Sequence of chain 1.A:
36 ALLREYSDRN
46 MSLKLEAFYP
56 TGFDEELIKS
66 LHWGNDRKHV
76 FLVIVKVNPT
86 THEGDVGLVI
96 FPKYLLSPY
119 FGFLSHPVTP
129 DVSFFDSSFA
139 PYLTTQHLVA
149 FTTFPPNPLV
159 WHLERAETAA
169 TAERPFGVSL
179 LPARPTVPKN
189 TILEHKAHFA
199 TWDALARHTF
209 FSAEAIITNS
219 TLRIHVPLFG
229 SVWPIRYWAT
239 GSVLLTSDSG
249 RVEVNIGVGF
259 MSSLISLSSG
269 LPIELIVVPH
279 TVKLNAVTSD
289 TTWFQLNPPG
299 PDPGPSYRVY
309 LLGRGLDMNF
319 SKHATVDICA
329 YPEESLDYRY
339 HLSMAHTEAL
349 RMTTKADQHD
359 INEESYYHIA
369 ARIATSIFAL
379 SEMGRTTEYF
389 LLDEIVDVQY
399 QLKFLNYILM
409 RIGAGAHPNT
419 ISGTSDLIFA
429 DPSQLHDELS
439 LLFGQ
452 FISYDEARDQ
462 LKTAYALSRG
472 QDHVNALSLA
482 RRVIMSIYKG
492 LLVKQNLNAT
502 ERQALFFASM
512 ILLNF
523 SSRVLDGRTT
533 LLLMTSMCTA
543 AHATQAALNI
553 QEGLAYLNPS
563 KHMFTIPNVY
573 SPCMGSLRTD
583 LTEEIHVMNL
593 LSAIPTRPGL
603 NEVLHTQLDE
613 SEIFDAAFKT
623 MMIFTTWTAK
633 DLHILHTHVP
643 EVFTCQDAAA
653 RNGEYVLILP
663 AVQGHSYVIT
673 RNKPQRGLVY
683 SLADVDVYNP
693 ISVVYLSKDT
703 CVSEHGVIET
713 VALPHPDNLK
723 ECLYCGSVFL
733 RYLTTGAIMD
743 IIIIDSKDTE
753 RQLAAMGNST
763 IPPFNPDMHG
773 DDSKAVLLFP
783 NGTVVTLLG

Binding-site contacts:
Ligand atom C2 contacts residue THR501 of chain 1.A at 4.1 Å.
Ligand atom N2 contacts residue ASN499 of chain 1.A at 3.0 Å (h-bond).
Ligand atom C5 contacts residue ASN499 of chain 1.A at 3.6 Å.
Ligand atom C6 contacts residue TYR455 of chain 1.A at 4.5 Å (hydrophobic).
Ligand atom O6 contacts residue TYR455 of chain 1.A at 4.0 Å.
Ligand atom O7 contacts residue ASN499 of chain 1.A at 4.4 Å.
Ligand atom O5 contacts residue ASN499 of chain 1.A at 2.4 Å (h-bond).
Ligand atom C1 contacts residue GLU502 of chain 1.A at 4.3 Å.
Ligand atom C7 contacts residue ASN499 of chain 1.A at 3.7 Å.
Ligand atom C8 contacts residue THR501 of chain 1.A at 4.5 Å.
Ligand atom C3 contacts residue ASN499 of chain 1.A at 3.9 Å.
Ligand atom N2 contacts residue THR501 of chain 1.A at 3.3 Å (h-bond).
Ligand atom C1 contacts residue ASN499 of chain 1.A at 1.4 Å.
Ligand atom C7 contacts residue THR501 of chain 1.A at 4.3 Å.
Ligand atom C1 contacts residue THR501 of chain 1.A at 4.2 Å.
Ligand atom C8 contacts residue ASN499 of chain 1.A at 4.0 Å.
Ligand atom O6 contacts residue GLU502 of chain 1.A at 3.2 Å (salt-bridge).
Ligand atom O5 contacts residue GLU502 of chain 1.A at 3.9 Å.
Ligand atom C4 contacts residue ASN499 of chain 1.A at 4.3 Å.
Ligand atom C3 contacts residue THR501 of chain 1.A at 4.1 Å.
Ligand atom C2 contacts residue ASN499 of chain 1.A at 2.5 Å.

A small-molecule ligand and the protein it binds are described below.
Small molecule (SMILES): CC(=O)N[C@@H]1[C@@H](O)[C@H](O)[C@@H](CO)O[C@H]1O